This small molecule binds to this protein.
Small molecule (SMILES): O=C(Cc1cccs1)N[C@H](B(O)O)c1ccccc1

Sequence of chain 1.B:
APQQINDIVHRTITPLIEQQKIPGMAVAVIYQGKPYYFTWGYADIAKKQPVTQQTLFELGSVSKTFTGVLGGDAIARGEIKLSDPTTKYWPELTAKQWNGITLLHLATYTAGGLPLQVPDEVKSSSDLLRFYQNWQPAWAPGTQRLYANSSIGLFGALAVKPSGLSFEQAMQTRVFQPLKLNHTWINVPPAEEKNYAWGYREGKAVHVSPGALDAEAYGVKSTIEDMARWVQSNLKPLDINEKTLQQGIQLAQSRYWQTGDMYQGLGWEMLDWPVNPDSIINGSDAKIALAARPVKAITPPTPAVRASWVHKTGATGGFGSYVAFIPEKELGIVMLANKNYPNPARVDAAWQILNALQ

Binding-site contacts:
Ligand atom CAE contacts residue ALA315 of chain 1.B at 3.7 Å (hydrophobic).
Ligand atom OAI contacts residue GLN117 of chain 1.B at 3.5 Å (h-bond).
Ligand atom CAG contacts residue TYR218 of chain 1.B at 3.5 Å (hydrophobic).
Ligand atom CAB contacts residue THR316 of chain 1.B at 3.8 Å.
Ligand atom OAO contacts residue SER61 of chain 1.B at 2.4 Å (h-bond).
Ligand atom CAG contacts residue ALA315 of chain 1.B at 3.3 Å (hydrophobic).
Ligand atom CAF contacts residue GLY317 of chain 1.B at 4.1 Å.
Ligand atom OAT contacts residue GLY314 of chain 1.B at 3.5 Å.
Ligand atom NAJ contacts residue TYR218 of chain 1.B at 4.1 Å.
Ligand atom CAC contacts residue THR316 of chain 1.B at 4.1 Å.
Ligand atom CAK contacts residue LYS64 of chain 1.B at 4.2 Å.
Ligand atom CAB contacts residue GLY317 of chain 1.B at 3.6 Å.
Ligand atom CAK contacts residue ASN149 of chain 1.B at 4.0 Å.
Ligand atom CAF contacts residue THR316 of chain 1.B at 4.1 Å.
Ligand atom CAL contacts residue SER61 of chain 1.B at 3.9 Å.
Ligand atom NAJ contacts residue ALA315 of chain 1.B at 3.1 Å (h-bond).
Ligand atom CAM contacts residue LEU116 of chain 1.B at 3.9 Å (hydrophobic).
Ligand atom OAT contacts residue SER61 of chain 1.B at 2.4 Å (h-bond).
Ligand atom CAG contacts residue THR316 of chain 1.B at 4.2 Å.
Ligand atom B contacts residue TYR147 of chain 1.B at 3.4 Å.
Ligand atom CAK contacts residue ALA315 of chain 1.B at 4.2 Å (hydrophobic).
Ligand atom B contacts residue LYS64 of chain 1.B at 3.9 Å.
Ligand atom OAO contacts residue LYS312 of chain 1.B at 4.2 Å.
Ligand atom CAC contacts residue GLY317 of chain 1.B at 3.6 Å.
Ligand atom OAO contacts residue TYR147 of chain 1.B at 2.6 Å (h-bond).
Ligand atom CAM contacts residue GLN117 of chain 1.B at 3.7 Å.
Ligand atom CAK contacts residue SER61 of chain 1.B at 2.5 Å.
Ligand atom CAN contacts residue LEU116 of chain 1.B at 3.7 Å (hydrophobic).
Ligand atom SAD contacts residue ALA315 of chain 1.B at 3.7 Å.
Ligand atom CAH contacts residue ALA315 of chain 1.B at 3.6 Å (hydrophobic).
Ligand atom OAI contacts residue TYR218 of chain 1.B at 3.7 Å.
Ligand atom OAI contacts residue ASN149 of chain 1.B at 2.9 Å (h-bond).
Ligand atom NAJ contacts residue SER61 of chain 1.B at 3.2 Å (h-bond).
Ligand atom OAT contacts residue ALA315 of chain 1.B at 2.8 Å (h-bond).
Ligand atom CAH contacts residue ASN149 of chain 1.B at 3.9 Å.
Ligand atom CAN contacts residue GLN117 of chain 1.B at 3.7 Å.
Ligand atom B contacts residue SER61 of chain 1.B at 1.5 Å.
Ligand atom CAH contacts residue TYR218 of chain 1.B at 3.8 Å (hydrophobic).
Ligand atom SAD contacts residue THR316 of chain 1.B at 3.7 Å.
Ligand atom CAE contacts residue THR316 of chain 1.B at 3.7 Å.